Binding-site contacts:
Ligand atom ND2 contacts residue GLN70 of chain 1.G at 3.4 Å (h-bond).
Ligand atom O contacts residue TYR7 of chain 1.G at 3.3 Å.
Ligand atom N contacts residue TYR7 of chain 1.G at 3.1 Å (h-bond).
Ligand atom ND2 contacts residue GLN97 of chain 1.G at 2.9 Å (h-bond).
Ligand atom OE2 contacts residue TRP167 of chain 1.G at 2.5 Å (h-bond).
Ligand atom O contacts residue THR143 of chain 1.G at 2.9 Å (h-bond).
Ligand atom N contacts residue GLN70 of chain 1.G at 3.0 Å (h-bond).
Ligand atom O contacts residue TRP73 of chain 1.G at 3.0 Å (h-bond).
Ligand atom CD contacts residue LYS66 of chain 1.G at 3.2 Å.
Ligand atom NE2 contacts residue SER150 of chain 1.G at 2.7 Å (h-bond).
Ligand atom O contacts residue TRP73 of chain 1.G at 3.2 Å (h-bond).
Ligand atom CE3 contacts residue TRP73 of chain 1.G at 3.3 Å (hydrophobic).
Ligand atom CG contacts residue LYS66 of chain 1.G at 3.0 Å.
Ligand atom CB contacts residue TYR159 of chain 1.G at 3.2 Å (hydrophobic).
Ligand atom N contacts residue TYR7 of chain 1.G at 2.8 Å (h-bond).
Ligand atom O contacts residue TYR84 of chain 1.G at 3.0 Å (h-bond).
Ligand atom CA contacts residue TRP73 of chain 1.G at 3.3 Å (hydrophobic).
Ligand atom CA contacts residue TYR171 of chain 1.G at 3.3 Å (hydrophobic).
Ligand atom N contacts residue TYR171 of chain 1.G at 2.5 Å (h-bond).
Ligand atom O contacts residue LYS66 of chain 1.G at 3.3 Å.
Ligand atom O contacts residue TRP147 of chain 1.G at 2.6 Å (h-bond).
Ligand atom OXT contacts residue ASN80 of chain 1.G at 3.3 Å (h-bond).
Ligand atom C contacts residue TRP73 of chain 1.G at 3.4 Å (hydrophobic).
Ligand atom O contacts residue TYR159 of chain 1.G at 2.9 Å (h-bond).
Ligand atom CA contacts residue TYR7 of chain 1.G at 2.9 Å (hydrophobic).
Ligand atom CG contacts residue GLN70 of chain 1.G at 3.3 Å.
Ligand atom OD1 contacts residue GLN70 of chain 1.G at 3.2 Å (h-bond).
Ligand atom OXT contacts residue LYS146 of chain 1.G at 2.9 Å (salt-bridge).
Ligand atom OD1 contacts residue GLN97 of chain 1.G at 3.1 Å (h-bond).
Ligand atom CD2 contacts residue TRP147 of chain 1.G at 3.3 Å (hydrophobic).
Ligand atom CD contacts residue TRP167 of chain 1.G at 3.2 Å (hydrophobic).
Ligand atom CG contacts residue GLU63 of chain 1.G at 3.4 Å.
Ligand atom OD1 contacts residue LYS146 of chain 1.G at 3.4 Å.
Ligand atom O contacts residue HIS155 of chain 1.G at 2.5 Å (h-bond).
Ligand atom N contacts residue GLU63 of chain 1.G at 2.9 Å (salt-bridge).
Ligand atom N contacts residue TYR156 of chain 1.G at 3.0 Å (h-bond).
Ligand atom C contacts residue TYR7 of chain 1.G at 3.0 Å (hydrophobic).
Ligand atom N contacts residue SER77 of chain 1.G at 3.1 Å (h-bond).
Ligand atom OXT contacts residue TYR84 of chain 1.G at 3.1 Å (h-bond).
Ligand atom NE2 contacts residue ALA152 of chain 1.G at 3.3 Å.

Sequence of chain 1.G:
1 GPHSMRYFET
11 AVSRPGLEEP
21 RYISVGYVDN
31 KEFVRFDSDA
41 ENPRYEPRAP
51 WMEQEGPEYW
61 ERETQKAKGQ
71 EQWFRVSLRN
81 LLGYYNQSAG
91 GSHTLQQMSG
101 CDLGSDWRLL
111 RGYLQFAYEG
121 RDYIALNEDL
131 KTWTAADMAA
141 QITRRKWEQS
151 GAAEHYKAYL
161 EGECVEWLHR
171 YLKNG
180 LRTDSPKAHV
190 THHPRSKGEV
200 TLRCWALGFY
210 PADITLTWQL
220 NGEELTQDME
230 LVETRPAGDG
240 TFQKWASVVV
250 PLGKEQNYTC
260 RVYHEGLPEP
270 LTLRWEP

The protein below binds the small molecule below.
Small molecule (SMILES): CC(C)C[C@H](NC(=O)[C@H](CC1=CN=C2CC=CC=C12)NC(=O)[C@H](CC(=O)O)NC(=O)[C@H](CCC(N)=O)NC(=O)[C@H](CC(N)=O)NC(=O)[C@H](CCCN=C(N)N)NC(=O)[C@H](CO)NC(=O)CNC(=O)[C@@H](N)CCC(=O)O)C(=O)O